Binding-site contacts:
Ligand atom C4 contacts residue ASN240 of chain 38.F at 4.3 Å.
Ligand atom C3 contacts residue ASN240 of chain 38.F at 3.7 Å.
Ligand atom C8 contacts residue ASN240 of chain 38.F at 3.9 Å.
Ligand atom N2 contacts residue ASN240 of chain 38.F at 2.8 Å (h-bond).
Ligand atom C7 contacts residue ASN240 of chain 38.F at 3.2 Å.
Ligand atom O7 contacts residue GLY239 of chain 38.F at 3.6 Å.
Ligand atom O5 contacts residue ASN240 of chain 38.F at 2.4 Å (h-bond).
Ligand atom C1 contacts residue ASN240 of chain 38.F at 1.5 Å.
Ligand atom O7 contacts residue ASN240 of chain 38.F at 3.0 Å (h-bond).
Ligand atom C5 contacts residue ASN240 of chain 38.F at 3.7 Å.
Ligand atom C2 contacts residue ASN240 of chain 38.F at 2.5 Å.

This small molecule binds to this protein.
Small molecule (SMILES): CC(=O)N[C@@H]1[C@@H](O)[C@H](O)[C@@H](CO)O[C@H]1O

Sequence of chain 38.F:
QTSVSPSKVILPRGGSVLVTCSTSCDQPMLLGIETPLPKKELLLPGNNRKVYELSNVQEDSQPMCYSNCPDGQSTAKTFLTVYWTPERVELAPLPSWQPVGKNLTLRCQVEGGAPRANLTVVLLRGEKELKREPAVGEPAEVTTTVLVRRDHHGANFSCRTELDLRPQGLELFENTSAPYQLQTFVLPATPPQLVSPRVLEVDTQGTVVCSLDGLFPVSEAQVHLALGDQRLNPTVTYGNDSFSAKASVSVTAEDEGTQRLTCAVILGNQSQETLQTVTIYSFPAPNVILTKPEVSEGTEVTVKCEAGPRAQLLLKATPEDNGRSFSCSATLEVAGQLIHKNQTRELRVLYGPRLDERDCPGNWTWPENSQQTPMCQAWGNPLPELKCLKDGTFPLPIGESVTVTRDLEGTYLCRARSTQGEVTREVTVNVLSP